A small-molecule ligand and the protein it binds are described below.
Small molecule (SMILES): NCC(=O)O

Binding-site contacts:
Ligand atom N contacts residue GLN326 of chain 1.A at 3.8 Å.
Ligand atom O contacts residue GLY328 of chain 1.A at 4.1 Å.
Ligand atom CA contacts residue GLN326 of chain 1.A at 4.2 Å.
Ligand atom CA contacts residue PHE93 of chain 1.A at 4.4 Å (hydrophobic).
Ligand atom C contacts residue ILE330 of chain 1.A at 3.9 Å (hydrophobic).
Ligand atom OXT contacts residue ILE330 of chain 1.A at 3.8 Å.
Ligand atom O contacts residue GLN326 of chain 1.A at 4.1 Å.
Ligand atom O contacts residue ILE330 of chain 1.A at 3.7 Å.
Ligand atom N contacts residue PGE1 of chain 1.F at 4.1 Å.
Ligand atom O contacts residue ALA325 of chain 1.A at 3.5 Å (h-bond).
Ligand atom N contacts residue PHE93 of chain 1.A at 4.2 Å.
Ligand atom C contacts residue GLY328 of chain 1.A at 4.5 Å.
Ligand atom N contacts residue ALA325 of chain 1.A at 4.4 Å.
Ligand atom OXT contacts residue GLY328 of chain 1.A at 4.3 Å.
Ligand atom C contacts residue GLN326 of chain 1.A at 4.2 Å.

Sequence of chain 1.A:
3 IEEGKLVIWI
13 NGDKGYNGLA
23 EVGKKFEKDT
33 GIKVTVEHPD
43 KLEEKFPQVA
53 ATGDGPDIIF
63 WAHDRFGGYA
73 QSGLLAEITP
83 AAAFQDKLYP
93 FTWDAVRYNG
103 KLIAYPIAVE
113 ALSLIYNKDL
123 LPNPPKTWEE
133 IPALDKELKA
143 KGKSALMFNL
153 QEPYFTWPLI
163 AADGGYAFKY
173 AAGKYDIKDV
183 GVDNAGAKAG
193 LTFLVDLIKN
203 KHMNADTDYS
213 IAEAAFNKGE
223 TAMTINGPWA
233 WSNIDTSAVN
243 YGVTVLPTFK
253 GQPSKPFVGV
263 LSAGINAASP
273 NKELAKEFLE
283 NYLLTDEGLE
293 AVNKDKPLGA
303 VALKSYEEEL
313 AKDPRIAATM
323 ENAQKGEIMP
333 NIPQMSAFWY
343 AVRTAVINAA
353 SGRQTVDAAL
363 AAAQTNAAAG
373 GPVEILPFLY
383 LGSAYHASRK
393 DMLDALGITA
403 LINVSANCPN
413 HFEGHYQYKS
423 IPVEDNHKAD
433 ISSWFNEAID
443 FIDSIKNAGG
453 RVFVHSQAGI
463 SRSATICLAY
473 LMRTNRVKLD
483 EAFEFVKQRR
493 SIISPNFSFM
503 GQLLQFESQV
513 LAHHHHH